The protein below binds the small molecule below.
Small molecule (SMILES): C/N=C(\NC)NCCC[C@H](NC(=O)[C@H](C)N)C(=O)N[C@H](C(=O)N[C@@H](CCCC[N+](C)(C)C)C(=O)N[C@@H](C)C=O)[C@@H](C)O

Sequence of chain 1.A:
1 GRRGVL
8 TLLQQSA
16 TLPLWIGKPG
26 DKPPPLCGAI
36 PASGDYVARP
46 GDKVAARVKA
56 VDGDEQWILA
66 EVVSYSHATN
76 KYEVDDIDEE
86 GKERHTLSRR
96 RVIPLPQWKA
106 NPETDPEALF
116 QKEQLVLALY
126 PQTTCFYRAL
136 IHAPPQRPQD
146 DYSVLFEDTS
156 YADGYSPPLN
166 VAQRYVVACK

Binding-site contacts:
Ligand atom CQ1 contacts residue SO41 of chain 1.G at 3.3 Å.
Ligand atom CA contacts residue THR129 of chain 1.A at 3.4 Å.
Ligand atom CQ2 contacts residue ARG3 of chain 1.A at 3.6 Å.
Ligand atom CB contacts residue TYR132 of chain 1.A at 3.7 Å (hydrophobic).
Ligand atom C contacts residue THR129 of chain 1.A at 3.7 Å.
Ligand atom CM2 contacts residue GLU152 of chain 1.A at 3.7 Å.
Ligand atom O contacts residue SO41 of chain 1.G at 3.5 Å (h-bond).
Ligand atom CD contacts residue SO41 of chain 1.G at 3.5 Å.
Ligand atom NE contacts residue ARG3 of chain 1.A at 3.7 Å.
Ligand atom O contacts residue THR129 of chain 1.A at 2.8 Å (h-bond).
Ligand atom O contacts residue ARG2 of chain 1.A at 3.4 Å (salt-bridge).
Ligand atom N contacts residue ASP83 of chain 1.A at 2.9 Å (salt-bridge).
Ligand atom C contacts residue ASP83 of chain 1.A at 3.6 Å.
Ligand atom CA contacts residue ASP81 of chain 1.A at 3.5 Å.
Ligand atom N contacts residue THR129 of chain 1.A at 2.9 Å (h-bond).
Ligand atom O contacts residue CYS130 of chain 1.A at 3.6 Å (h-bond).
Ligand atom CB contacts residue TYR132 of chain 1.A at 3.6 Å (hydrophobic).
Ligand atom NH1 contacts residue SO41 of chain 1.G at 2.8 Å (h-bond).
Ligand atom CZ contacts residue ARG3 of chain 1.A at 3.5 Å.
Ligand atom CA contacts residue ASP83 of chain 1.A at 3.5 Å.
Ligand atom CA contacts residue TYR132 of chain 1.A at 3.6 Å (hydrophobic).
Ligand atom NE contacts residue GLN127 of chain 1.A at 2.7 Å (h-bond).
Ligand atom CB contacts residue ASP81 of chain 1.A at 3.6 Å.
Ligand atom CB contacts residue THR129 of chain 1.A at 3.6 Å.
Ligand atom NH2 contacts residue ARG3 of chain 1.A at 3.5 Å (salt-bridge).
Ligand atom CD contacts residue GLN127 of chain 1.A at 3.2 Å.
Ligand atom CM1 contacts residue ASP153 of chain 1.A at 3.3 Å.
Ligand atom CG2 contacts residue GLN61 of chain 1.A at 3.7 Å.
Ligand atom O contacts residue ASP83 of chain 1.A at 3.6 Å.
Ligand atom CM1 contacts residue GLU152 of chain 1.A at 3.7 Å.
Ligand atom CM3 contacts residue TYR125 of chain 1.A at 3.7 Å (hydrophobic).
Ligand atom N contacts residue ASP81 of chain 1.A at 2.7 Å (salt-bridge).
Ligand atom CG contacts residue SO41 of chain 1.G at 3.4 Å.
Ligand atom CQ2 contacts residue GLN127 of chain 1.A at 3.6 Å.
Ligand atom N contacts residue TYR132 of chain 1.A at 3.0 Å (h-bond).
Ligand atom CQ1 contacts residue ARG3 of chain 1.A at 3.6 Å.
Ligand atom CD contacts residue TYR125 of chain 1.A at 3.5 Å (hydrophobic).
Ligand atom O contacts residue THR128 of chain 1.A at 3.2 Å.
Ligand atom NH1 contacts residue ARG3 of chain 1.A at 3.6 Å.
Ligand atom N contacts residue THR128 of chain 1.A at 3.6 Å.